Sequence of chain 1.F:
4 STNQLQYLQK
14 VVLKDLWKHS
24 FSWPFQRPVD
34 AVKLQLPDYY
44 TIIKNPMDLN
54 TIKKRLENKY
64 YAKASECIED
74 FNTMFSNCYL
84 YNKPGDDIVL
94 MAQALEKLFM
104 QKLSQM

Binding-site contacts:
Ligand atom N01 contacts residue VAL32 of chain 1.F at 3.5 Å.
Ligand atom C54 contacts residue LYS36 of chain 1.F at 3.5 Å.
Ligand atom O06 contacts residue LYS36 of chain 1.F at 3.6 Å.
Ligand atom O07 contacts residue ILE91 of chain 1.E at 3.6 Å.
Ligand atom N02 contacts residue ASN85 of chain 1.F at 3.0 Å (h-bond).
Ligand atom C55 contacts residue GLN38 of chain 1.E at 3.3 Å.
Ligand atom C53 contacts residue LYS36 of chain 1.F at 3.5 Å.
Ligand atom C56 contacts residue LEU37 of chain 1.E at 3.6 Å (hydrophobic).
Ligand atom C44 contacts residue VAL32 of chain 1.E at 3.7 Å (hydrophobic).
Ligand atom O09 contacts residue TRP26 of chain 1.E at 3.7 Å.
Ligand atom C17 contacts residue ASN85 of chain 1.F at 3.3 Å.
Ligand atom C47 contacts residue LEU37 of chain 1.E at 3.4 Å (hydrophobic).
Ligand atom C45 contacts residue LEU39 of chain 1.E at 3.6 Å (hydrophobic).
Ligand atom C38 contacts residue ASP90 of chain 1.E at 3.6 Å.
Ligand atom N10 contacts residue PRO27 of chain 1.E at 3.3 Å (h-bond).
Ligand atom N14 contacts residue LEU37 of chain 1.E at 3.5 Å (h-bond).
Ligand atom C11 contacts residue PHE28 of chain 1.F at 3.5 Å (hydrophobic).
Ligand atom C61 contacts residue TRP26 of chain 1.E at 3.4 Å (hydrophobic).
Ligand atom C54 contacts residue GLN38 of chain 1.F at 3.3 Å.
Ligand atom C44 contacts residue PRO27 of chain 1.E at 3.4 Å (hydrophobic).
Ligand atom C07 contacts residue VAL32 of chain 1.F at 3.6 Å (hydrophobic).
Ligand atom C46 contacts residue LEU37 of chain 1.E at 3.5 Å (hydrophobic).
Ligand atom F02 contacts residue LYS36 of chain 1.F at 3.0 Å.
Ligand atom O08 contacts residue LYS36 of chain 1.F at 3.3 Å.
Ligand atom N13 contacts residue ASN85 of chain 1.E at 3.3 Å (h-bond).
Ligand atom O01 contacts residue ILE91 of chain 1.F at 3.2 Å.
Ligand atom N04 contacts residue LEU39 of chain 1.F at 3.6 Å.
Ligand atom C46 contacts residue LEU39 of chain 1.E at 3.3 Å (hydrophobic).
Ligand atom N01 contacts residue PRO27 of chain 1.F at 3.4 Å (h-bond).
Ligand atom C41 contacts residue ASN85 of chain 1.E at 3.4 Å.
Ligand atom N15 contacts residue GLN38 of chain 1.F at 3.1 Å (h-bond).
Ligand atom C02 contacts residue PRO27 of chain 1.F at 3.6 Å (hydrophobic).
Ligand atom C19 contacts residue MET94 of chain 1.F at 3.4 Å (hydrophobic).
Ligand atom C56 contacts residue GLN38 of chain 1.E at 2.8 Å.
Ligand atom C01 contacts residue PRO27 of chain 1.F at 3.5 Å (hydrophobic).
Ligand atom N04 contacts residue ASN85 of chain 1.F at 2.9 Å (h-bond).
Ligand atom C12 contacts residue ASN85 of chain 1.F at 3.5 Å.
Ligand atom N12 contacts residue ASN85 of chain 1.E at 2.8 Å (h-bond).
Ligand atom C39 contacts residue LEU37 of chain 1.F at 3.5 Å (hydrophobic).
Ligand atom CL01 contacts residue ASP90 of chain 1.E at 3.6 Å.

Sequence of chain 1.E:
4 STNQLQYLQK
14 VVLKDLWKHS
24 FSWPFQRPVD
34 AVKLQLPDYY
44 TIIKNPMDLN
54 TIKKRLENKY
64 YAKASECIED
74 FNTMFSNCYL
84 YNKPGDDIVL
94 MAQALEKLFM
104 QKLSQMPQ

A protein and the small-molecule ligand that binds it are described below.
Small molecule (SMILES): Cc1cnc(Nc2ccc(C(=O)NC3CCNCC3)c(F)c2)nc1Nc1cc(NS(=O)(=O)C(C)(C)C)cc(C(=O)NCCOCCOCCOCCC(=O)N2CCC(NC(=O)c3ccc(Nc4ncc(C)c(Nc5ccc(Cl)c(NS(=O)(=O)C(C)(C)C)c5)n4)cc3F)CC2)c1